Sequence of chain 1.B:
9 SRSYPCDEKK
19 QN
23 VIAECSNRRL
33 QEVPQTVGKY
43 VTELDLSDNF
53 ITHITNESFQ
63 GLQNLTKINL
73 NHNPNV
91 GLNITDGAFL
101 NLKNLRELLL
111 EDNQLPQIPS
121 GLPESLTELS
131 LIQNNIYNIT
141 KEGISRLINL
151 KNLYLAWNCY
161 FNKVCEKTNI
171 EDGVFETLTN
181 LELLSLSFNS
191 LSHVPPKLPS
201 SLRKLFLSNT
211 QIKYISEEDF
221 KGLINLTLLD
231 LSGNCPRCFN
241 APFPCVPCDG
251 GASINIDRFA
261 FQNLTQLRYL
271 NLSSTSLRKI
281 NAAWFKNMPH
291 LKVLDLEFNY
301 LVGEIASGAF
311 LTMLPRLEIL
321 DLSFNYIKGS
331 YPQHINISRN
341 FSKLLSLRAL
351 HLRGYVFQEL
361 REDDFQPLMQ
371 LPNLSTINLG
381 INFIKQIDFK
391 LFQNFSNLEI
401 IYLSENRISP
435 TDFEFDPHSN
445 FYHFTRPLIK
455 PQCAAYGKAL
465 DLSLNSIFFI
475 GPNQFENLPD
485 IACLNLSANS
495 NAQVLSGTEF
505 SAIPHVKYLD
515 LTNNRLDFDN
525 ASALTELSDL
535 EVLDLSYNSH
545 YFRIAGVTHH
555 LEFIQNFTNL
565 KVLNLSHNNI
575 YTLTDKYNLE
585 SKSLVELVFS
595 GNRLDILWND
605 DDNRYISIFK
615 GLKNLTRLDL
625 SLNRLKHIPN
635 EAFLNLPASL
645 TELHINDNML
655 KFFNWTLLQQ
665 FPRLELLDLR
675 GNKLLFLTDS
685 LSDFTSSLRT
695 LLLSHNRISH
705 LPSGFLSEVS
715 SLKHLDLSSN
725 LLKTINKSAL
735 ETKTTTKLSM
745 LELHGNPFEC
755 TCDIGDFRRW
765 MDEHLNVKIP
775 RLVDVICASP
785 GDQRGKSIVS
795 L

Binding-site contacts:
Ligand atom O4 contacts residue PHE206 of chain 1.B at 3.7 Å.
Ligand atom C6 contacts residue SER443 of chain 1.B at 3.8 Å.
Ligand atom O6 contacts residue HIS442 of chain 1.B at 3.1 Å (h-bond).
Ligand atom C2 contacts residue HIS442 of chain 1.B at 3.6 Å.
Ligand atom C7 contacts residue LYS204 of chain 1.B at 3.6 Å.
Ligand atom N2 contacts residue SER232 of chain 1.B at 3.8 Å.
Ligand atom C3 contacts residue ASN271 of chain 1.B at 3.8 Å.
Ligand atom C6 contacts residue LEU228 of chain 1.B at 3.8 Å (hydrophobic).
Ligand atom O6 contacts residue HIS442 of chain 1.B at 3.6 Å.
Ligand atom C8 contacts residue LEU228 of chain 1.B at 3.8 Å (hydrophobic).
Ligand atom O5 contacts residue HIS442 of chain 1.B at 3.8 Å.
Ligand atom C2 contacts residue ASN271 of chain 1.B at 2.5 Å.
Ligand atom O5 contacts residue ASN271 of chain 1.B at 2.3 Å (h-bond).
Ligand atom O6 contacts residue ASP440 of chain 1.B at 2.8 Å (salt-bridge).
Ligand atom O7 contacts residue LYS204 of chain 1.B at 2.9 Å (salt-bridge).
Ligand atom C8 contacts residue TYR269 of chain 1.B at 3.6 Å (hydrophobic).
Ligand atom C8 contacts residue SER208 of chain 1.B at 3.2 Å.
Ligand atom O7 contacts residue LEU228 of chain 1.B at 3.4 Å.
Ligand atom C1 contacts residue ASN271 of chain 1.B at 1.5 Å.
Ligand atom C6 contacts residue SER443 of chain 1.B at 3.5 Å.
Ligand atom C6 contacts residue ASP440 of chain 1.B at 3.6 Å.
Ligand atom C8 contacts residue PHE445 of chain 1.B at 3.6 Å (hydrophobic).
Ligand atom N2 contacts residue ASP230 of chain 1.B at 2.7 Å (salt-bridge).
Ligand atom O7 contacts residue PHE445 of chain 1.B at 2.8 Å (h-bond).
Ligand atom C2 contacts residue ASN444 of chain 1.B at 3.9 Å.
Ligand atom C7 contacts residue ASP230 of chain 1.B at 3.7 Å.
Ligand atom C5 contacts residue ASN271 of chain 1.B at 3.6 Å.
Ligand atom N2 contacts residue ASN271 of chain 1.B at 3.1 Å (h-bond).
Ligand atom C8 contacts residue LYS204 of chain 1.B at 3.5 Å.
Ligand atom C6 contacts residue HIS442 of chain 1.B at 3.2 Å.
Ligand atom O7 contacts residue ASN444 of chain 1.B at 3.4 Å (h-bond).
Ligand atom C7 contacts residue ASN271 of chain 1.B at 3.9 Å.
Ligand atom C3 contacts residue ASP230 of chain 1.B at 3.6 Å.
Ligand atom C6 contacts residue HIS442 of chain 1.B at 3.7 Å.
Ligand atom C1 contacts residue ASP230 of chain 1.B at 3.5 Å.
Ligand atom C7 contacts residue LEU228 of chain 1.B at 3.4 Å (hydrophobic).
Ligand atom C7 contacts residue PHE445 of chain 1.B at 3.8 Å (hydrophobic).
Ligand atom C8 contacts residue SER232 of chain 1.B at 3.7 Å.
Ligand atom C8 contacts residue ASP230 of chain 1.B at 3.9 Å.
Ligand atom C2 contacts residue ASP230 of chain 1.B at 3.4 Å.

A small-molecule ligand and the protein it binds are described below.
Small molecule (SMILES): CC(=O)N[C@H]1[C@H](O[C@H]2[C@H](O)[C@@H](NC(C)=O)CO[C@@H]2CO)O[C@H](CO)[C@@H](O[C@@H]2O[C@H](CO)[C@@H](O)[C@H](O[C@H]3O[C@H](CO)[C@@H](O)[C@H](O)[C@@H]3O)[C@@H]2O)[C@@H]1O